Sequence of chain 1.A:
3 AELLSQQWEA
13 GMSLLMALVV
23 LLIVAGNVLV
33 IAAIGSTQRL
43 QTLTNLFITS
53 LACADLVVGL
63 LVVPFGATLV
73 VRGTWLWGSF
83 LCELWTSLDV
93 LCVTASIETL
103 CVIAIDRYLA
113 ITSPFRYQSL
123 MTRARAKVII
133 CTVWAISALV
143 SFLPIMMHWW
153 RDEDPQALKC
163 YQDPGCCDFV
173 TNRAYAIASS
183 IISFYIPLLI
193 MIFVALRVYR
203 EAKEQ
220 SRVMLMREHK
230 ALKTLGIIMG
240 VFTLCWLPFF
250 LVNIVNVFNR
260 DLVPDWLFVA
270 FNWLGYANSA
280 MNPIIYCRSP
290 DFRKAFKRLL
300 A

This protein binds this small molecule.
Small molecule (SMILES): CC(C)CCC[C@@H](C)[C@H]1CC[C@H]2[C@@H]3CC=C4C[C@@H](OC(=O)CCC(=O)O)CC[C@]4(C)[C@H]3CC[C@]12C

Binding-site contacts:
Ligand atom OAW contacts residue LEU48 of chain 1.A at 3.5 Å.
Ligand atom CAQ contacts residue SER52 of chain 1.A at 4.3 Å.
Ligand atom CBA contacts residue LEU90 of chain 1.A at 4.3 Å (hydrophobic).
Ligand atom CAI contacts residue ILE132 of chain 1.A at 4.2 Å (hydrophobic).
Ligand atom CBD contacts residue ILE132 of chain 1.A at 3.9 Å (hydrophobic).
Ligand atom CAO contacts residue TRP136 of chain 1.A at 4.3 Å (hydrophobic).
Ligand atom OAW contacts residue LYS129 of chain 1.A at 4.0 Å.
Ligand atom CAQ contacts residue CYS55 of chain 1.A at 3.6 Å (hydrophobic).
Ligand atom OAF contacts residue LEU48 of chain 1.A at 4.4 Å.
Ligand atom CAY contacts residue LYS129 of chain 1.A at 4.3 Å.
Ligand atom OAG contacts residue LYS129 of chain 1.A at 3.4 Å.
Ligand atom CAD contacts residue CYS133 of chain 1.A at 4.5 Å (hydrophobic).
Ligand atom CAR contacts residue LYS129 of chain 1.A at 4.4 Å.
Ligand atom OAF contacts residue ARG125 of chain 1.A at 3.5 Å (salt-bridge).
Ligand atom CAQ contacts residue TRP136 of chain 1.A at 3.5 Å (hydrophobic).
Ligand atom CAN contacts residue VAL59 of chain 1.A at 4.0 Å (hydrophobic).
Ligand atom CAA contacts residue 2CV1 of chain 1.I at 4.0 Å.
Ligand atom CAI contacts residue SER52 of chain 1.A at 4.1 Å.
Ligand atom CAD contacts residue LYS129 of chain 1.A at 4.2 Å.
Ligand atom CAK contacts residue CYS55 of chain 1.A at 4.0 Å (hydrophobic).
Ligand atom CAA contacts residue LEU93 of chain 1.A at 3.7 Å (hydrophobic).
Ligand atom OAH contacts residue GLN43 of chain 1.A at 3.9 Å.
Ligand atom CAX contacts residue LEU48 of chain 1.A at 4.3 Å (hydrophobic).
Ligand atom CAK contacts residue ILE132 of chain 1.A at 4.1 Å (hydrophobic).
Ligand atom CBC contacts residue LEU48 of chain 1.A at 4.1 Å (hydrophobic).
Ligand atom CAP contacts residue CYS55 of chain 1.A at 3.8 Å (hydrophobic).
Ligand atom CBG contacts residue CYS55 of chain 1.A at 4.1 Å (hydrophobic).
Ligand atom CAA contacts residue LEU90 of chain 1.A at 4.2 Å (hydrophobic).
Ligand atom CAV contacts residue LEU48 of chain 1.A at 3.9 Å (hydrophobic).
Ligand atom CAI contacts residue LEU48 of chain 1.A at 4.2 Å (hydrophobic).
Ligand atom CAI contacts residue THR51 of chain 1.A at 4.0 Å.
Ligand atom CAY contacts residue LEU48 of chain 1.A at 4.2 Å (hydrophobic).
Ligand atom CAL contacts residue LEU48 of chain 1.A at 3.8 Å (hydrophobic).
Ligand atom CAK contacts residue SER52 of chain 1.A at 3.6 Å.
Ligand atom CAX contacts residue ARG125 of chain 1.A at 4.4 Å.
Ligand atom CAD contacts residue ILE132 of chain 1.A at 4.1 Å (hydrophobic).
Ligand atom CAE contacts residue TRP136 of chain 1.A at 3.7 Å (hydrophobic).
Ligand atom CAK contacts residue THR51 of chain 1.A at 4.4 Å.
Ligand atom CAP contacts residue TRP136 of chain 1.A at 3.7 Å (hydrophobic).